A small-molecule ligand and the protein it binds are described below.
Small molecule (SMILES): CC(=O)N[C@@H]1[C@@H](O)[C@H](O)[C@@H](CO)O[C@H]1O

Sequence of chain 1.A:
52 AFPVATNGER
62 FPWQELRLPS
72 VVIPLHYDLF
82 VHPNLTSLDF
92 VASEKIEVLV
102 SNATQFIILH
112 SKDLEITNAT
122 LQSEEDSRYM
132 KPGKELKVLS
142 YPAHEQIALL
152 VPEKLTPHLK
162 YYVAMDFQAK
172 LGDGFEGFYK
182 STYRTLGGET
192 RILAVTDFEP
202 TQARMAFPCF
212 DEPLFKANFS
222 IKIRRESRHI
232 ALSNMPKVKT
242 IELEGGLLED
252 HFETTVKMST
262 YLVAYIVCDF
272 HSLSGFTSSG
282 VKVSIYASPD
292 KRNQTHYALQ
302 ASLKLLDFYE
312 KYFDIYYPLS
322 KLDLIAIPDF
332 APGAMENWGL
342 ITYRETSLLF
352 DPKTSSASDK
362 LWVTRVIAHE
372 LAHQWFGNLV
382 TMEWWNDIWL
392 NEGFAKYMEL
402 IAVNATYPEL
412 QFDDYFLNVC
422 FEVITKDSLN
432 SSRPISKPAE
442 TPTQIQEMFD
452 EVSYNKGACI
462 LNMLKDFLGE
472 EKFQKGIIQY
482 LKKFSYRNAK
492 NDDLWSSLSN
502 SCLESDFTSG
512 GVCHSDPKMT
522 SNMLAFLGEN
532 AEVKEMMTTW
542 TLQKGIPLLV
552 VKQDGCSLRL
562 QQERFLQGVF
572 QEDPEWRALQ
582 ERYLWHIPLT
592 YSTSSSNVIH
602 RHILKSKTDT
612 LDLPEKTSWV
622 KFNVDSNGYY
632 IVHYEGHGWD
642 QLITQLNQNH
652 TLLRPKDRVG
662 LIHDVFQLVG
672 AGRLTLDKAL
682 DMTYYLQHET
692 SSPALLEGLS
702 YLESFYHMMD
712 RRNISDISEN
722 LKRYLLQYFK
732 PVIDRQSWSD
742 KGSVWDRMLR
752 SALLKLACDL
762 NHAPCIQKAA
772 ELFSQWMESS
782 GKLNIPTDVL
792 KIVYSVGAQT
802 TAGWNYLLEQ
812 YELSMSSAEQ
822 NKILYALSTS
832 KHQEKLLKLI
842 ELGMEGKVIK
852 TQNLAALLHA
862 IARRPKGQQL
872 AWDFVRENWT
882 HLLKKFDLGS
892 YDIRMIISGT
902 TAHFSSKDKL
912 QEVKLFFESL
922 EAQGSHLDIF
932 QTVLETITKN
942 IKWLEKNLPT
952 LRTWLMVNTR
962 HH

Binding-site contacts:
Ligand atom C1 contacts residue ASN294 of chain 1.A at 1.4 Å.
Ligand atom O5 contacts residue ASN294 of chain 1.A at 2.4 Å (h-bond).
Ligand atom C3 contacts residue ASN294 of chain 1.A at 3.8 Å.
Ligand atom O7 contacts residue ASN294 of chain 1.A at 3.3 Å (h-bond).
Ligand atom C4 contacts residue ASN294 of chain 1.A at 4.3 Å.
Ligand atom C5 contacts residue ASN294 of chain 1.A at 3.7 Å.
Ligand atom C2 contacts residue ASN294 of chain 1.A at 2.5 Å.
Ligand atom C7 contacts residue ASN294 of chain 1.A at 3.3 Å.
Ligand atom C8 contacts residue ASN294 of chain 1.A at 3.9 Å.
Ligand atom N2 contacts residue ASN294 of chain 1.A at 2.9 Å (h-bond).